Sequence of chain 1.A:
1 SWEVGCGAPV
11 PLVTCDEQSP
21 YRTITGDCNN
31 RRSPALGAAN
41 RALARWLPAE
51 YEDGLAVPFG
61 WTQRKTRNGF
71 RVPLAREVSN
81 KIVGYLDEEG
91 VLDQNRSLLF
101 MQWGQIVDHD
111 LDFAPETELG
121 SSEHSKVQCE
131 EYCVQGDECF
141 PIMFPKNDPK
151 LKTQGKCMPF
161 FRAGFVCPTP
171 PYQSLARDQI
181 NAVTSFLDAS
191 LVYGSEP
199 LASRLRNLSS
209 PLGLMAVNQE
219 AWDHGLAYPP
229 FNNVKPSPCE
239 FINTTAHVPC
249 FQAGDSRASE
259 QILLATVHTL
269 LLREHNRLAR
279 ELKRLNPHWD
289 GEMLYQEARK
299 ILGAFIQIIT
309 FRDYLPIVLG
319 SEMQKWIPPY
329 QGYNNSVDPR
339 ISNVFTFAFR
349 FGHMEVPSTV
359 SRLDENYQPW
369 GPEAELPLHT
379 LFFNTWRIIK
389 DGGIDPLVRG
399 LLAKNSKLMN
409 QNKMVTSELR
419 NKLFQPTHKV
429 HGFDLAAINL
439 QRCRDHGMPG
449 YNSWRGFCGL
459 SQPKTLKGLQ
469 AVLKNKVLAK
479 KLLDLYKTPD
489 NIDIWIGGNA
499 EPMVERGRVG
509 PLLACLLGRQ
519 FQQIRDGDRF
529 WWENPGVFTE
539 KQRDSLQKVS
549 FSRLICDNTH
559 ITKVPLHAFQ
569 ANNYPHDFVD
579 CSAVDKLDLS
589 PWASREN

A small-molecule ligand and the protein it binds are described below.
Small molecule (SMILES): CC(=O)N[C@@H]1[C@@H](O)[C@H](O)[C@@H](CO)O[C@H]1O

Binding-site contacts:
Ligand atom O7 contacts residue ALA214 of chain 1.A at 3.6 Å.
Ligand atom C4 contacts residue ASN205 of chain 1.A at 4.3 Å.
Ligand atom C1 contacts residue SER208 of chain 1.A at 3.4 Å.
Ligand atom C7 contacts residue ALA214 of chain 1.A at 4.5 Å (hydrophobic).
Ligand atom C7 contacts residue GLN217 of chain 1.A at 3.4 Å.
Ligand atom O7 contacts residue VAL215 of chain 1.A at 3.1 Å (h-bond).
Ligand atom N2 contacts residue ASN205 of chain 1.A at 3.0 Å (h-bond).
Ligand atom C3 contacts residue GLN217 of chain 1.A at 3.9 Å.
Ligand atom O3 contacts residue GLN217 of chain 1.A at 2.8 Å (h-bond).
Ligand atom C3 contacts residue ASN205 of chain 1.A at 3.9 Å.
Ligand atom C8 contacts residue VAL215 of chain 1.A at 4.3 Å (hydrophobic).
Ligand atom C5 contacts residue ASN205 of chain 1.A at 3.7 Å.
Ligand atom C7 contacts residue VAL215 of chain 1.A at 4.2 Å (hydrophobic).
Ligand atom O5 contacts residue ASN205 of chain 1.A at 2.4 Å (h-bond).
Ligand atom O6 contacts residue LEU210 of chain 1.A at 4.4 Å.
Ligand atom O7 contacts residue GLN217 of chain 1.A at 3.5 Å (h-bond).
Ligand atom C8 contacts residue ALA214 of chain 1.A at 4.4 Å (hydrophobic).
Ligand atom C7 contacts residue ASN205 of chain 1.A at 3.4 Å.
Ligand atom O6 contacts residue SER208 of chain 1.A at 4.0 Å.
Ligand atom C6 contacts residue SER208 of chain 1.A at 3.2 Å.
Ligand atom C8 contacts residue GLN217 of chain 1.A at 4.0 Å.
Ligand atom O5 contacts residue SER208 of chain 1.A at 2.8 Å (h-bond).
Ligand atom C2 contacts residue ASN205 of chain 1.A at 2.5 Å.
Ligand atom O7 contacts residue ASN205 of chain 1.A at 3.3 Å (h-bond).
Ligand atom C2 contacts residue GLN217 of chain 1.A at 3.9 Å.
Ligand atom N2 contacts residue GLN217 of chain 1.A at 3.6 Å.
Ligand atom C5 contacts residue SER208 of chain 1.A at 3.3 Å.
Ligand atom C1 contacts residue ASN205 of chain 1.A at 1.4 Å.
Ligand atom C8 contacts residue ASN205 of chain 1.A at 4.1 Å.